A protein and the small-molecule ligand that binds it are described below.
Small molecule (SMILES): CC(=O)N[C@@H](CCC(=O)O)C(=O)N[C@@H](CC(N)=O)C(=O)N[C@@H](CC(C)C)C(=O)N[C@@H](Cc1ccc(O)cc1)C(=O)N[C@@H](Cc1ccccc1)C(=O)N[C@H](C=O)CCC(N)=O

Binding-site contacts:
Ligand atom CD1 contacts residue HIS54 of chain 1.B at 3.4 Å.
Ligand atom N contacts residue PHE225 of chain 1.B at 2.9 Å (h-bond).
Ligand atom CD2 contacts residue PHE225 of chain 1.B at 3.5 Å (hydrophobic).
Ligand atom OE2 contacts residue ASN184 of chain 1.B at 2.9 Å (h-bond).
Ligand atom CG contacts residue ASP156 of chain 1.B at 3.3 Å.
Ligand atom NE2 contacts residue THR154 of chain 1.B at 2.8 Å (h-bond).
Ligand atom OE1 contacts residue ASN179 of chain 1.B at 3.0 Å (h-bond).
Ligand atom CZ contacts residue TRP219 of chain 1.B at 3.5 Å (hydrophobic).
Ligand atom O contacts residue HIS222 of chain 1.B at 2.7 Å (h-bond).
Ligand atom O contacts residue CYS159 of chain 1.B at 2.7 Å (h-bond).
Ligand atom CD1 contacts residue HIS222 of chain 1.B at 3.5 Å.
Ligand atom NE2 contacts residue ASP156 of chain 1.B at 3.2 Å (salt-bridge).
Ligand atom OE2 contacts residue ASN179 of chain 1.B at 3.5 Å (h-bond).
Ligand atom CD2 contacts residue ASP227 of chain 1.B at 3.3 Å.
Ligand atom O contacts residue SER178 of chain 1.B at 3.0 Å (h-bond).
Ligand atom CE1 contacts residue VAL224 of chain 1.B at 3.3 Å (hydrophobic).
Ligand atom CA contacts residue PHE225 of chain 1.B at 3.0 Å (hydrophobic).
Ligand atom CD2 contacts residue LYS228 of chain 1.B at 3.3 Å.
Ligand atom O contacts residue VAL224 of chain 1.B at 3.3 Å.
Ligand atom O contacts residue PHE225 of chain 1.B at 2.7 Å (h-bond).
Ligand atom O contacts residue MET226 of chain 1.B at 3.5 Å (h-bond).
Ligand atom CE2 contacts residue VAL224 of chain 1.B at 3.4 Å (hydrophobic).
Ligand atom CA contacts residue LYS223 of chain 1.B at 3.3 Å.
Ligand atom NE2 contacts residue LYS155 of chain 1.B at 3.3 Å.
Ligand atom OE2 contacts residue TYR186 of chain 1.B at 2.4 Å (h-bond).
Ligand atom CA contacts residue SER176 of chain 1.B at 3.5 Å.
Ligand atom CG contacts residue HIS54 of chain 1.B at 3.5 Å.
Ligand atom CE2 contacts residue PRO229 of chain 1.B at 3.1 Å (hydrophobic).
Ligand atom CE1 contacts residue ASP89 of chain 1.B at 3.2 Å.
Ligand atom CA contacts residue SER178 of chain 1.B at 3.4 Å.
Ligand atom CD2 contacts residue TYR186 of chain 1.B at 3.3 Å (hydrophobic).
Ligand atom CZ contacts residue VAL224 of chain 1.B at 3.2 Å (hydrophobic).
Ligand atom OE1 contacts residue HIS175 of chain 1.B at 2.8 Å (h-bond).
Ligand atom CD1 contacts residue SER176 of chain 1.B at 3.2 Å.
Ligand atom CD contacts residue ASN179 of chain 1.B at 3.4 Å.
Ligand atom O contacts residue ALA177 of chain 1.B at 3.2 Å.
Ligand atom N contacts residue SER178 of chain 1.B at 2.9 Å (h-bond).
Ligand atom CD contacts residue TYR186 of chain 1.B at 3.4 Å (hydrophobic).
Ligand atom N contacts residue LYS223 of chain 1.B at 2.8 Å (salt-bridge).
Ligand atom C contacts residue PHE225 of chain 1.B at 3.5 Å (hydrophobic).

Sequence of chain 1.B:
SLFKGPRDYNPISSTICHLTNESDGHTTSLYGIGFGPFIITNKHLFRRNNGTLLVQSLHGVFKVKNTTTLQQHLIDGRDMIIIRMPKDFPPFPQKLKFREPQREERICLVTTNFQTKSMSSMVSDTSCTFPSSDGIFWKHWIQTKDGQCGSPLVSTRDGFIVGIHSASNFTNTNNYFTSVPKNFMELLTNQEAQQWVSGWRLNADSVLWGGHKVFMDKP